Sequence of chain 1.D:
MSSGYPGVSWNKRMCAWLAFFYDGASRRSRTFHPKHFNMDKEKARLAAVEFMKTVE

Binding-site contacts:
Ligand atom N1 contacts residue DT5 of chain 1.F at 2.9 Å (h-bond).
Ligand atom O4 contacts residue PHE23 of chain 1.D at 3.1 Å.
Ligand atom OP1 contacts residue ARG31 of chain 1.D at 3.3 Å (salt-bridge).
Ligand atom O4 contacts residue DA4 of chain 1.F at 2.8 Å (h-bond).
Ligand atom N6 contacts residue DA4 of chain 1.F at 3.1 Å (h-bond).
Ligand atom OP2 contacts residue HIS36 of chain 1.D at 2.7 Å (h-bond).
Ligand atom N6 contacts residue DT5 of chain 1.F at 3.2 Å (h-bond).
Ligand atom C2' contacts residue ARG30 of chain 1.D at 3.2 Å.
Ligand atom N3 contacts residue DA4 of chain 1.F at 2.8 Å (h-bond).
Ligand atom N4 contacts residue DG2 of chain 1.F at 3.0 Å (h-bond).
Ligand atom O6 contacts residue ARG30 of chain 1.D at 3.1 Å (salt-bridge).
Ligand atom OP2 contacts residue SER32 of chain 1.D at 3.0 Å (h-bond).
Ligand atom O2 contacts residue DG6 of chain 1.F at 3.0 Å (h-bond).
Ligand atom N2 contacts residue DC7 of chain 1.F at 2.6 Å (h-bond).
Ligand atom N1 contacts residue DC7 of chain 1.F at 2.9 Å (h-bond).
Ligand atom N2 contacts residue DA4 of chain 1.F at 3.3 Å.
Ligand atom O6 contacts residue DC7 of chain 1.F at 3.0 Å (h-bond).
Ligand atom O6 contacts residue DG6 of chain 1.F at 3.2 Å (h-bond).
Ligand atom N3 contacts residue DG6 of chain 1.F at 2.9 Å (h-bond).
Ligand atom C2 contacts residue DA4 of chain 1.F at 3.3 Å.
Ligand atom N7 contacts residue SER32 of chain 1.D at 2.7 Å (h-bond).
Ligand atom N4 contacts residue DT5 of chain 1.F at 3.0 Å (h-bond).
Ligand atom OP2 contacts residue ARG31 of chain 1.D at 2.7 Å (salt-bridge).
Ligand atom OP2 contacts residue THR34 of chain 1.D at 2.8 Å (h-bond).
Ligand atom C8 contacts residue SER32 of chain 1.D at 3.1 Å.
Ligand atom O4 contacts residue DC3 of chain 1.F at 3.2 Å (h-bond).
Ligand atom O2 contacts residue DG2 of chain 1.F at 2.6 Å (h-bond).
Ligand atom O6 contacts residue DG2 of chain 1.F at 2.9 Å (h-bond).
Ligand atom N2 contacts residue DC3 of chain 1.F at 2.6 Å (h-bond).
Ligand atom C6 contacts residue DA4 of chain 1.F at 3.1 Å.
Ligand atom O6 contacts residue DC3 of chain 1.F at 3.0 Å (h-bond).
Ligand atom N3 contacts residue DG2 of chain 1.F at 2.9 Å (h-bond).
Ligand atom O6 contacts residue ARG16 of chain 1.D at 2.8 Å (salt-bridge).
Ligand atom N1 contacts residue DG2 of chain 1.F at 3.4 Å (h-bond).
Ligand atom N1 contacts residue DC3 of chain 1.F at 2.8 Å (h-bond).
Ligand atom N1 contacts residue DA4 of chain 1.F at 3.3 Å (h-bond).
Ligand atom N6 contacts residue DT1 of chain 1.F at 3.1 Å (h-bond).
Ligand atom N4 contacts residue DG6 of chain 1.F at 2.7 Å (h-bond).
Ligand atom N7 contacts residue DT1 of chain 1.F at 3.4 Å (h-bond).
Ligand atom C2' contacts residue THR34 of chain 1.D at 3.4 Å.

A small-molecule ligand and the protein it binds are described below.
Small molecule (SMILES): Cc1cn([C@H]2C[C@H](O[P](=O)(O)OC[C@H]3O[C@@H](n4cnc5c(=O)nc(N)[nH]c54)C[C@@H]3O[P](=O)(O)OC[C@H]3O[C@@H](n4ccc(N)nc4=O)C[C@@H]3O[P](=O)(O)OC[C@H]3O[C@@H](n4cnc5c(N)ncnc54)C[C@@H]3O[P](=O)(O)OC[C@H]3O[C@@H](n4cc(C)c(=O)[nH]c4=O)C[C@@H]3O[P](=O)(O)OC[C@H]3O[C@@H](n4cnc5c(=O)nc(N)[nH]c54)C[C@@H]3O[P](=O)(O)OC[C@H]3O[C@@H](n4ccc(N)nc4=O)C[C@@H]3O[P](=O)(O)OC[C@H]3O[C@@H](n4cnc5c(N)ncnc54)C[C@@H]3O)[C@@H](CO)O2)c(=O)[nH]c1=O